Binding-site contacts:
Ligand atom O5 contacts residue ASN234 of chain 1.C at 2.4 Å (h-bond).
Ligand atom O7 contacts residue ASN234 of chain 1.C at 3.3 Å (h-bond).
Ligand atom C4 contacts residue ASN234 of chain 1.C at 4.3 Å.
Ligand atom C8 contacts residue ASN234 of chain 1.C at 4.0 Å.
Ligand atom C3 contacts residue ASN234 of chain 1.C at 3.9 Å.
Ligand atom C2 contacts residue ASN234 of chain 1.C at 2.5 Å.
Ligand atom N2 contacts residue ASN234 of chain 1.C at 3.0 Å (h-bond).
Ligand atom C1 contacts residue ASN234 of chain 1.C at 1.5 Å.
Ligand atom C5 contacts residue ASN234 of chain 1.C at 3.8 Å.
Ligand atom C7 contacts residue ASN234 of chain 1.C at 3.3 Å.

A small-molecule ligand and the protein it binds are described below.
Small molecule (SMILES): CC(=O)N[C@@H]1[C@@H](O)[C@H](O)[C@@H](CO)O[C@H]1O

Sequence of chain 1.C:
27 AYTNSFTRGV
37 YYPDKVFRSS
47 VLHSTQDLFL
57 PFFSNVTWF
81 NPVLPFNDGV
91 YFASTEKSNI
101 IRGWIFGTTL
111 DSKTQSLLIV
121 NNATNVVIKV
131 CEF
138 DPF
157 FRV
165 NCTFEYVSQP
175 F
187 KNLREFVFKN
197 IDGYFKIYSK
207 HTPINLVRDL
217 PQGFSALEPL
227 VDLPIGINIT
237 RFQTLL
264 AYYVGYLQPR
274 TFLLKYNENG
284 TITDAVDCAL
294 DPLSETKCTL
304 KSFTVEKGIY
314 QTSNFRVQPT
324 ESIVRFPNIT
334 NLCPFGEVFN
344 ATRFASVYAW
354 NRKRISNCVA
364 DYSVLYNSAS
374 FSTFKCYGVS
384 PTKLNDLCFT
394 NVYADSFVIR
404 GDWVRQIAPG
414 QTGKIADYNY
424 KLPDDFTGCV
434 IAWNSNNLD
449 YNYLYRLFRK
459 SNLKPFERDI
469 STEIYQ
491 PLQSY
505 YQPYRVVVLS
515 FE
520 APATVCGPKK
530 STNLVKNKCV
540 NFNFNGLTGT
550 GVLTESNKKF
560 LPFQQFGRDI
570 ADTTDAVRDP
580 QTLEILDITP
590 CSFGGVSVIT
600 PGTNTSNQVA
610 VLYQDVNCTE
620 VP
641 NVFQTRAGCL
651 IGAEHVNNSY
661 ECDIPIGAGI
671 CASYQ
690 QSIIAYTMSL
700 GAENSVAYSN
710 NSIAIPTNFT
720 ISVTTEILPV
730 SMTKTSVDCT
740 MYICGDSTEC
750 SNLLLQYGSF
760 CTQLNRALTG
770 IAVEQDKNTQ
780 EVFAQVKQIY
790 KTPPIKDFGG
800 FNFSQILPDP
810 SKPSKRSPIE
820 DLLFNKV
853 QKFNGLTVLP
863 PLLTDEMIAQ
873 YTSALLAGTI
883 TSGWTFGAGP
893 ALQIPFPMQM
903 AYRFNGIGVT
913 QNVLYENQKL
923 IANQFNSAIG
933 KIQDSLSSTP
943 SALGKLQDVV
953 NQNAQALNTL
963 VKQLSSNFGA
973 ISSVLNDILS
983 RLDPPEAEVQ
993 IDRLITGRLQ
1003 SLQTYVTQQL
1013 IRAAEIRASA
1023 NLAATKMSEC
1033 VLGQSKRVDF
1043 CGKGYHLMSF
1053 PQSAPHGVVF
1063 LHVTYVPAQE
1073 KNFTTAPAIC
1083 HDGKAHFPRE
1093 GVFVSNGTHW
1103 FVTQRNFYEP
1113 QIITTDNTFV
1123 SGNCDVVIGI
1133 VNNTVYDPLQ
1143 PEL